Binding-site contacts:
Ligand atom C5 contacts residue ARG92 of chain 1.X at 4.3 Å.
Ligand atom O5' contacts residue ASP202 of chain 1.X at 4.4 Å.
Ligand atom O4' contacts residue PRO204 of chain 1.X at 3.6 Å (h-bond).
Ligand atom C4' contacts residue PRO204 of chain 1.X at 3.6 Å (hydrophobic).
Ligand atom O4' contacts residue VAL203 of chain 1.X at 3.6 Å.
Ligand atom C2' contacts residue PRO204 of chain 1.X at 4.3 Å (hydrophobic).
Ligand atom O3' contacts residue DA1 of chain 1.DD at 1.6 Å.
Ligand atom C1' contacts residue VAL203 of chain 1.X at 4.1 Å (hydrophobic).
Ligand atom N1 contacts residue ARG92 of chain 1.X at 4.0 Å.
Ligand atom C2' contacts residue DA1 of chain 1.DD at 3.3 Å.
Ligand atom C5 contacts residue PHE205 of chain 1.X at 4.2 Å (hydrophobic).
Ligand atom C6 contacts residue PHE205 of chain 1.X at 4.4 Å (hydrophobic).
Ligand atom C4 contacts residue ARG92 of chain 1.X at 4.4 Å.
Ligand atom C5' contacts residue ASP202 of chain 1.X at 4.0 Å.
Ligand atom C6 contacts residue ARG92 of chain 1.X at 4.0 Å.
Ligand atom C1' contacts residue PRO204 of chain 1.X at 3.7 Å (hydrophobic).
Ligand atom C5' contacts residue PRO204 of chain 1.X at 4.3 Å (hydrophobic).
Ligand atom C4' contacts residue DA1 of chain 1.DD at 3.9 Å.
Ligand atom C2 contacts residue ARG92 of chain 1.X at 4.3 Å.
Ligand atom C1' contacts residue ARG92 of chain 1.X at 4.4 Å.
Ligand atom C3' contacts residue DA1 of chain 1.DD at 2.6 Å.
Ligand atom O4' contacts residue ARG92 of chain 1.X at 4.2 Å.
Ligand atom C4' contacts residue VAL203 of chain 1.X at 4.2 Å (hydrophobic).

This small molecule binds to this protein.
Small molecule (SMILES): Nc1ccn([C@H]2C[C@H](O)[C@@H](COP(=O)(O)O)O2)c(=O)n1

Sequence of chain 1.X:
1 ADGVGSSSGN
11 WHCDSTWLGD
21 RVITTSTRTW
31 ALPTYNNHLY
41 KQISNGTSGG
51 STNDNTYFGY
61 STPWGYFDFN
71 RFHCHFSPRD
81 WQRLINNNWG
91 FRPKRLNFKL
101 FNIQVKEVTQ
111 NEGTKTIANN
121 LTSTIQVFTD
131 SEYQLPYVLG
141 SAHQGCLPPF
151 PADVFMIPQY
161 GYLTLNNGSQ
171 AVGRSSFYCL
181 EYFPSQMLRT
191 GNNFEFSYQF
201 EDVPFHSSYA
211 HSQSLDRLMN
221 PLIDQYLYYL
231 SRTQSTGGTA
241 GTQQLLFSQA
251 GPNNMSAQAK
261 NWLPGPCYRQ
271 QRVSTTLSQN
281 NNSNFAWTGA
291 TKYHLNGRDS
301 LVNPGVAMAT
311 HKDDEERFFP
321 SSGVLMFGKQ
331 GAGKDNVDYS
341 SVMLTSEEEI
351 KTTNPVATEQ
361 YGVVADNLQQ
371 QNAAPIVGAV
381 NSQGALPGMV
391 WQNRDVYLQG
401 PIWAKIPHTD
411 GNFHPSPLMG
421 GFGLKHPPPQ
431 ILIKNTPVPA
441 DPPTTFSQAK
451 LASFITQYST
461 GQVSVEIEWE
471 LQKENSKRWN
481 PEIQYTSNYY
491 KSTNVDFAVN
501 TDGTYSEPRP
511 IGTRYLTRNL